This protein binds this small molecule.
Small molecule (SMILES): C[C@@H]1CC(=O)Nc2ccccc2N1

Sequence of chain 1.B:
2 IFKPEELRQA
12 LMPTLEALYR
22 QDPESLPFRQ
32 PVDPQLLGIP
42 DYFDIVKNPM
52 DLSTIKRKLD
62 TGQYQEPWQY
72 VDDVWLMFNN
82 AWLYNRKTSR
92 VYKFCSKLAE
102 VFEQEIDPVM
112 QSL

Binding-site contacts:
Ligand atom C3 contacts residue VAL33 of chain 1.B at 3.6 Å (hydrophobic).
Ligand atom O contacts residue ALA82 of chain 1.B at 4.2 Å.
Ligand atom O contacts residue ASN86 of chain 1.B at 2.8 Å (h-bond).
Ligand atom C5 contacts residue ASN86 of chain 1.B at 3.6 Å.
Ligand atom C10 contacts residue TYR85 of chain 1.B at 4.1 Å (hydrophobic).
Ligand atom C7 contacts residue LEU38 of chain 1.B at 4.1 Å (hydrophobic).
Ligand atom C4 contacts residue TYR43 of chain 1.B at 4.0 Å (hydrophobic).
Ligand atom C8 contacts residue LEU38 of chain 1.B at 4.2 Å (hydrophobic).
Ligand atom C5 contacts residue ILE40 of chain 1.B at 3.9 Å (hydrophobic).
Ligand atom C4 contacts residue ASN86 of chain 1.B at 3.6 Å.
Ligand atom C8 contacts residue ILE40 of chain 1.B at 4.4 Å (hydrophobic).
Ligand atom N1 contacts residue ILE40 of chain 1.B at 4.3 Å.
Ligand atom C6 contacts residue ILE40 of chain 1.B at 4.3 Å (hydrophobic).
Ligand atom O contacts residue VAL92 of chain 1.B at 4.0 Å.
Ligand atom C10 contacts residue ILE40 of chain 1.B at 3.7 Å (hydrophobic).
Ligand atom O contacts residue TYR85 of chain 1.B at 3.8 Å.
Ligand atom N1 contacts residue ASN86 of chain 1.B at 2.8 Å (h-bond).
Ligand atom C2 contacts residue PRO28 of chain 1.B at 4.0 Å (hydrophobic).
Ligand atom N1 contacts residue TYR85 of chain 1.B at 3.8 Å.
Ligand atom C6 contacts residue VAL92 of chain 1.B at 4.0 Å (hydrophobic).
Ligand atom C3 contacts residue ILE40 of chain 1.B at 4.0 Å (hydrophobic).
Ligand atom C2 contacts residue VAL33 of chain 1.B at 3.6 Å (hydrophobic).
Ligand atom O contacts residue TYR43 of chain 1.B at 3.8 Å.
Ligand atom C1 contacts residue VAL33 of chain 1.B at 3.9 Å (hydrophobic).
Ligand atom C9 contacts residue ILE40 of chain 1.B at 3.8 Å (hydrophobic).
Ligand atom C1 contacts residue PRO28 of chain 1.B at 3.5 Å (hydrophobic).
Ligand atom C1 contacts residue VAL92 of chain 1.B at 4.1 Å (hydrophobic).
Ligand atom C4 contacts residue ILE40 of chain 1.B at 4.5 Å (hydrophobic).
Ligand atom N2 contacts residue VAL92 of chain 1.B at 4.0 Å.
Ligand atom C1 contacts residue PHE29 of chain 1.B at 4.1 Å (hydrophobic).
Ligand atom C4 contacts residue VAL92 of chain 1.B at 4.1 Å (hydrophobic).
Ligand atom N2 contacts residue PRO28 of chain 1.B at 4.2 Å.
Ligand atom C3 contacts residue TYR43 of chain 1.B at 3.8 Å (hydrophobic).
Ligand atom N1 contacts residue VAL92 of chain 1.B at 4.0 Å.
Ligand atom C10 contacts residue ASN86 of chain 1.B at 3.7 Å.
Ligand atom C7 contacts residue VAL92 of chain 1.B at 4.5 Å (hydrophobic).
Ligand atom C4 contacts residue TYR85 of chain 1.B at 3.9 Å (hydrophobic).
Ligand atom C5 contacts residue VAL92 of chain 1.B at 4.0 Å (hydrophobic).